Sequence of chain 2.E:
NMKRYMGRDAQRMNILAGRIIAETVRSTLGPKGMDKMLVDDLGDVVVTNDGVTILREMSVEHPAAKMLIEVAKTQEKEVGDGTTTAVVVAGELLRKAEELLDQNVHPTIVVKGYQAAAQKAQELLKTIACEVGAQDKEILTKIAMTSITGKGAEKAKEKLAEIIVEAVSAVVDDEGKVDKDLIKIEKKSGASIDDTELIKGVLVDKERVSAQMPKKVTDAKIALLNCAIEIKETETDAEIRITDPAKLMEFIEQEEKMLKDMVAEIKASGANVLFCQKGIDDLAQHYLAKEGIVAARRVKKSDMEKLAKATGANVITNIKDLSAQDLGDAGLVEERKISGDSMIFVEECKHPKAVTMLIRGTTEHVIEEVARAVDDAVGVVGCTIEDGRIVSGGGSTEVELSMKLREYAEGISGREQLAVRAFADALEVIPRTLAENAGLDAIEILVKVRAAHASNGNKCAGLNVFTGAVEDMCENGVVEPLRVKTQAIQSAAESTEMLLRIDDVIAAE

A protein and the small-molecule ligand that binds it are described below.
Small molecule (SMILES): Nc1ncnc2c1ncn2[C@@H]1O[C@H](CO[P](=O)(O)O[P](=O)(O)NP(=O)(O)O)[C@@H](O)[C@H]1O

Binding-site contacts:
Ligand atom N6 contacts residue PHE476 of chain 2.E at 3.1 Å.
Ligand atom N3B contacts residue THR93 of chain 2.E at 3.7 Å.
Ligand atom O1G contacts residue THR94 of chain 2.E at 3.2 Å (h-bond).
Ligand atom O2' contacts residue GLU490 of chain 2.E at 1.9 Å (salt-bridge).
Ligand atom O1B contacts residue MG1 of chain 2.R at 3.0 Å.
Ligand atom O1A contacts residue GLY40 of chain 2.E at 2.7 Å (h-bond).
Ligand atom O2A contacts residue MG1 of chain 2.R at 3.0 Å.
Ligand atom O2G contacts residue THR93 of chain 2.E at 2.8 Å (h-bond).
Ligand atom O2G contacts residue ASP60 of chain 2.E at 3.4 Å (salt-bridge).
Ligand atom C2 contacts residue LEU473 of chain 2.E at 3.5 Å (hydrophobic).
Ligand atom C2' contacts residue GLU490 of chain 2.E at 2.8 Å.
Ligand atom N7 contacts residue PRO41 of chain 2.E at 3.5 Å.
Ligand atom O2' contacts residue GLY403 of chain 2.E at 3.5 Å.
Ligand atom O3G contacts residue ASP386 of chain 2.E at 3.6 Å (salt-bridge).
Ligand atom O1A contacts residue LEU39 of chain 2.E at 3.2 Å.
Ligand atom O2G contacts residue ASP386 of chain 2.E at 3.4 Å (salt-bridge).
Ligand atom N3B contacts residue THR94 of chain 2.E at 3.3 Å (h-bond).
Ligand atom O3G contacts residue ASP91 of chain 2.E at 3.0 Å (salt-bridge).
Ligand atom O1B contacts residue ASP91 of chain 2.E at 3.0 Å (salt-bridge).
Ligand atom O1G contacts residue ASP60 of chain 2.E at 3.4 Å.
Ligand atom N3 contacts residue GLY404 of chain 2.E at 3.4 Å.
Ligand atom O2G contacts residue ASP91 of chain 2.E at 3.5 Å (salt-bridge).
Ligand atom C3' contacts residue GLU490 of chain 2.E at 3.3 Å.
Ligand atom O3G contacts residue MG1 of chain 2.R at 2.5 Å.
Ligand atom O1A contacts residue ASN59 of chain 2.E at 3.6 Å (h-bond).
Ligand atom N1 contacts residue ASN474 of chain 2.E at 3.6 Å.
Ligand atom O1A contacts residue THR38 of chain 2.E at 2.6 Å (h-bond).
Ligand atom O2B contacts residue THR95 of chain 2.E at 3.1 Å.
Ligand atom PG contacts residue LYS161 of chain 2.E at 3.6 Å.
Ligand atom O1G contacts residue ASN59 of chain 2.E at 3.1 Å (h-bond).
Ligand atom O2' contacts residue GLY404 of chain 2.E at 3.0 Å (h-bond).
Ligand atom O3G contacts residue LYS161 of chain 2.E at 3.0 Å (salt-bridge).
Ligand atom O1A contacts residue GLY160 of chain 2.E at 2.8 Å (h-bond).
Ligand atom O1G contacts residue LYS161 of chain 2.E at 3.6 Å (salt-bridge).
Ligand atom O1G contacts residue GLY61 of chain 2.E at 3.0 Å (h-bond).
Ligand atom O2A contacts residue GLY160 of chain 2.E at 3.0 Å (h-bond).
Ligand atom C5 contacts residue PRO41 of chain 2.E at 3.3 Å (hydrophobic).
Ligand atom PA contacts residue GLY40 of chain 2.E at 3.5 Å.
Ligand atom PA contacts residue GLY160 of chain 2.E at 3.4 Å.
Ligand atom O5' contacts residue GLY40 of chain 2.E at 2.9 Å (h-bond).